This protein binds this small molecule.
Small molecule (SMILES): CC(C)CCC[C@@H](C)[C@H]1CC[C@H]2[C@@H]3CC=C4C[C@@H](O)CC[C@]4(C)[C@H]3CC[C@]12C

Binding-site contacts:
Ligand atom C16 contacts residue ILE1326 of chain 1.A at 4.3 Å (hydrophobic).
Ligand atom C15 contacts residue PHE1329 of chain 1.A at 4.2 Å (hydrophobic).
Ligand atom C16 contacts residue VAL1325 of chain 1.A at 3.8 Å (hydrophobic).
Ligand atom C6 contacts residue LEU1333 of chain 1.A at 4.3 Å (hydrophobic).
Ligand atom C7 contacts residue PHE1329 of chain 1.A at 3.8 Å (hydrophobic).
Ligand atom C6 contacts residue PHE1329 of chain 1.A at 4.2 Å (hydrophobic).
Ligand atom C4 contacts residue LEU1333 of chain 1.A at 4.5 Å (hydrophobic).
Ligand atom C15 contacts residue VAL1325 of chain 1.A at 3.6 Å (hydrophobic).
Ligand atom C3 contacts residue LEU1333 of chain 1.A at 4.0 Å (hydrophobic).
Ligand atom C7 contacts residue LEU1333 of chain 1.A at 4.4 Å (hydrophobic).
Ligand atom C23 contacts residue VAL1325 of chain 1.A at 4.3 Å (hydrophobic).

Sequence of chain 1.A:
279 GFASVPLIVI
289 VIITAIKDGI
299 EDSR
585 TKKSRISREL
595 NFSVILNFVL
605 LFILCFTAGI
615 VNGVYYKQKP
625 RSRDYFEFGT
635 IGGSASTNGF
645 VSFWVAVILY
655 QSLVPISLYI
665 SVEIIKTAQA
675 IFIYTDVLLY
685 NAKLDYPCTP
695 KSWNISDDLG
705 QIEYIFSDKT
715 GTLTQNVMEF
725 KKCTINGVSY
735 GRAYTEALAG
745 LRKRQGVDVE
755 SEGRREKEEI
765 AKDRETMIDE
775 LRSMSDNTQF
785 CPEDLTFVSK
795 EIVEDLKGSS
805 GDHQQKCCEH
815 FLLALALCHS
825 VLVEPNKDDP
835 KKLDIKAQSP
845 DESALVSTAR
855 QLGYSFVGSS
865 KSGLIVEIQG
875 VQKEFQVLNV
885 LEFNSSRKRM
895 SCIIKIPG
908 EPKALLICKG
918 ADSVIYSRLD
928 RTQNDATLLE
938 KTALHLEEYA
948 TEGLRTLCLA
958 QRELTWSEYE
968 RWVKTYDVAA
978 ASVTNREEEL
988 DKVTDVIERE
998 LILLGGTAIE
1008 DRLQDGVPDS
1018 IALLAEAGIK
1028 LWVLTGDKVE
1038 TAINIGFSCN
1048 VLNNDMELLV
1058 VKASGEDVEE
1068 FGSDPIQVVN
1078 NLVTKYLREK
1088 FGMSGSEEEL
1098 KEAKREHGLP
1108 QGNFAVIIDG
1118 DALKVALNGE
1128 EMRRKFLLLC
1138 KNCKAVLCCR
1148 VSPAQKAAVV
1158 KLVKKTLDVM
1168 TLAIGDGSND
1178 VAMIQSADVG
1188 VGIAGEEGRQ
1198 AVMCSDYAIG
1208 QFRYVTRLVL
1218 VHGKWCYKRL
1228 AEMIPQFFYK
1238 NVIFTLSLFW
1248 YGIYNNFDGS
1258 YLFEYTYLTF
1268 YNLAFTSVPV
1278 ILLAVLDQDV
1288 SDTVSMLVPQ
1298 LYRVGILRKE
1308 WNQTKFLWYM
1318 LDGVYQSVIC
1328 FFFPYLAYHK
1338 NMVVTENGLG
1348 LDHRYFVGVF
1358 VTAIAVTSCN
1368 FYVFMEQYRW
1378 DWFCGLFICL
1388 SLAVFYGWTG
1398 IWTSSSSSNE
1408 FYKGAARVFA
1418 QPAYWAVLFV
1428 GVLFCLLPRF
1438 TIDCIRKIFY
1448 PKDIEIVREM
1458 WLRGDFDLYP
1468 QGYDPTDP